A small-molecule ligand and the protein it binds are described below.
Small molecule (SMILES): [H]/N=C(/N)c1ccc(OCc2cccc(COc3ccc(C(C)(C)c4ccc(O)cc4)cc3)c2)cc1

Sequence of chain 1.A:
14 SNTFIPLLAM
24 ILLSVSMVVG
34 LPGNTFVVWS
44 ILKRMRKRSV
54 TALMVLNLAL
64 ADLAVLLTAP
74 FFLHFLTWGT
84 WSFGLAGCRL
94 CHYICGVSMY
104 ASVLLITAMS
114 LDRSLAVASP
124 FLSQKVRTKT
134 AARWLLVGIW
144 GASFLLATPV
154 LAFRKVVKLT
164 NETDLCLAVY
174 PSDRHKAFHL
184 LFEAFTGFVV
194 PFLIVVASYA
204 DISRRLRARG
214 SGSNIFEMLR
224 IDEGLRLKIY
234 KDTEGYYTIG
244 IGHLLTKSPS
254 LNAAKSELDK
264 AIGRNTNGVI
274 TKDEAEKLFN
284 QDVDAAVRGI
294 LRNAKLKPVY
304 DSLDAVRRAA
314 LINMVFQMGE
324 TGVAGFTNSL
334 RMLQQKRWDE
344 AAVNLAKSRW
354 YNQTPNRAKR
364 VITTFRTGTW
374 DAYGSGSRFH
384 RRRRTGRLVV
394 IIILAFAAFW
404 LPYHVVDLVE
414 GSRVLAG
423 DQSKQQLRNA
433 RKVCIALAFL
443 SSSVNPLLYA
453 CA

Binding-site contacts:
Ligand atom C12 contacts residue ILE437 of chain 1.A at 3.3 Å (hydrophobic).
Ligand atom C16 contacts residue ILE437 of chain 1.A at 3.3 Å (hydrophobic).
Ligand atom C28 contacts residue ILE437 of chain 1.A at 3.4 Å (hydrophobic).
Ligand atom C08 contacts residue LEU79 of chain 1.A at 3.4 Å (hydrophobic).
Ligand atom N04 contacts residue ASP65 of chain 1.A at 2.4 Å (salt-bridge).
Ligand atom C34 contacts residue MET102 of chain 1.A at 3.6 Å (hydrophobic).
Ligand atom C33 contacts residue SER443 of chain 1.A at 3.2 Å.
Ligand atom C14 contacts residue LEU79 of chain 1.A at 3.4 Å (hydrophobic).
Ligand atom C18 contacts residue LEU79 of chain 1.A at 3.6 Å (hydrophobic).
Ligand atom C26 contacts residue CYS98 of chain 1.A at 3.6 Å (hydrophobic).
Ligand atom C20 contacts residue LEU79 of chain 1.A at 3.6 Å (hydrophobic).
Ligand atom O02 contacts residue LYS434 of chain 1.A at 3.5 Å.
Ligand atom C16 contacts residue PHE75 of chain 1.A at 3.5 Å (hydrophobic).
Ligand atom C33 contacts residue TRP403 of chain 1.A at 3.6 Å (hydrophobic).
Ligand atom C34 contacts residue VAL68 of chain 1.A at 3.4 Å (hydrophobic).
Ligand atom N04 contacts residue SER105 of chain 1.A at 2.7 Å (h-bond).
Ligand atom C34 contacts residue TRP403 of chain 1.A at 3.5 Å (hydrophobic).
Ligand atom C21 contacts residue HIS95 of chain 1.A at 3.2 Å.
Ligand atom O01 contacts residue HIS95 of chain 1.A at 3.1 Å (h-bond).
Ligand atom C15 contacts residue PHE75 of chain 1.A at 3.6 Å (hydrophobic).
Ligand atom C30 contacts residue ALA440 of chain 1.A at 3.2 Å (hydrophobic).
Ligand atom C25 contacts residue ILE437 of chain 1.A at 3.6 Å (hydrophobic).
Ligand atom C30 contacts residue TRP403 of chain 1.A at 3.4 Å (hydrophobic).
Ligand atom C18 contacts residue LYS434 of chain 1.A at 3.5 Å.
Ligand atom C35 contacts residue SER105 of chain 1.A at 3.5 Å.
Ligand atom N04 contacts residue SER101 of chain 1.A at 3.5 Å.
Ligand atom C29 contacts residue TRP403 of chain 1.A at 3.2 Å (hydrophobic).
Ligand atom C13 contacts residue LEU79 of chain 1.A at 3.5 Å (hydrophobic).
Ligand atom C09 contacts residue PHE75 of chain 1.A at 3.5 Å (hydrophobic).
Ligand atom C19 contacts residue LEU79 of chain 1.A at 3.5 Å (hydrophobic).
Ligand atom C21 contacts residue PHE75 of chain 1.A at 3.3 Å (hydrophobic).
Ligand atom C23 contacts residue CYS98 of chain 1.A at 3.4 Å (hydrophobic).
Ligand atom O01 contacts residue PHE75 of chain 1.A at 3.6 Å.
Ligand atom C31 contacts residue VAL68 of chain 1.A at 3.5 Å (hydrophobic).
Ligand atom O03 contacts residue TRP403 of chain 1.A at 3.6 Å.
Ligand atom C17 contacts residue PHE75 of chain 1.A at 3.3 Å (hydrophobic).
Ligand atom N05 contacts residue SER443 of chain 1.A at 3.2 Å (h-bond).
Ligand atom C35 contacts residue ASP65 of chain 1.A at 3.0 Å.
Ligand atom N05 contacts residue ASP65 of chain 1.A at 2.9 Å (salt-bridge).
Ligand atom C31 contacts residue TRP403 of chain 1.A at 3.2 Å (hydrophobic).